The protein below binds the small molecule below.
Small molecule (SMILES): CC(=O)N[C@@H](CCCc1ccccc1)C(=O)N[C@H]1CCCNC(=O)CCNC(=O)[C@H](CO)NC(=O)[C@H](CC(C)C)NC(=O)[C@H](CC2=CN=C3CC=CC=C23)NC(=O)[C@H](CCC(=O)O)NC(=O)[C@H](Cc2ccccc2)NC(=O)[C@H](Cc2ccc(O)cc2)NC(=O)[C@H](CCC(=O)O)NC(=O)[C@H](CC(C)C)NC1=O

Sequence of chain 3.A:
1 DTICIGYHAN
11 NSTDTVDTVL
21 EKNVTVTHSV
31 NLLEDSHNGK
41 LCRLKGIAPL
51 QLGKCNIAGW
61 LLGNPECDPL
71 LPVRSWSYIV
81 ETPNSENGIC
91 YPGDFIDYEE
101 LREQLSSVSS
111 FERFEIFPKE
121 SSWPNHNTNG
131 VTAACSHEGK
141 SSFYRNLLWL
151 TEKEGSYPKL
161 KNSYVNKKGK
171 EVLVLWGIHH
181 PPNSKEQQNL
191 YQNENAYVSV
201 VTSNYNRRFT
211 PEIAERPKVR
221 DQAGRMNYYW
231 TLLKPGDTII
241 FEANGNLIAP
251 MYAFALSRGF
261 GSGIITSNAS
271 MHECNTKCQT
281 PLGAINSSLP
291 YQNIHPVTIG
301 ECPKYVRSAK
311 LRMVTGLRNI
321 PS

Binding-site contacts:
Ligand atom CE3 contacts residue GLN38 of chain 3.B at 3.7 Å.
Ligand atom CE2 contacts residue TRP21 of chain 3.B at 3.7 Å (hydrophobic).
Ligand atom CA contacts residue GLN42 of chain 3.B at 3.9 Å.
Ligand atom CD1 contacts residue THR49 of chain 3.B at 3.4 Å.
Ligand atom OH contacts residue THR315 of chain 3.A at 2.9 Å (h-bond).
Ligand atom CE2 contacts residue GLY20 of chain 3.B at 3.9 Å.
Ligand atom CE1 contacts residue ILE18 of chain 3.B at 3.9 Å (hydrophobic).
Ligand atom CG contacts residue HIS28 of chain 3.A at 3.8 Å.
Ligand atom C contacts residue GLN42 of chain 3.B at 3.6 Å.
Ligand atom CZ contacts residue TRP21 of chain 3.B at 3.9 Å (hydrophobic).
Ligand atom CZ contacts residue THR315 of chain 3.A at 3.8 Å.
Ligand atom CE1 contacts residue GLY20 of chain 3.B at 3.8 Å.
Ligand atom CE1 contacts residue VAL30 of chain 3.A at 3.5 Å (hydrophobic).
Ligand atom NE1 contacts residue ASP19 of chain 3.B at 2.8 Å (salt-bridge).
Ligand atom CD2 contacts residue HIS28 of chain 3.A at 3.6 Å.
Ligand atom OG contacts residue GLN42 of chain 3.B at 3.8 Å.
Ligand atom CD1 contacts residue ASP19 of chain 3.B at 3.7 Å.
Ligand atom CD1 contacts residue ASP19 of chain 3.B at 3.8 Å.
Ligand atom CA contacts residue GLN42 of chain 3.B at 3.5 Å.
Ligand atom CZ2 contacts residue GLN38 of chain 3.B at 3.9 Å.
Ligand atom CZ3 contacts residue GLN38 of chain 3.B at 3.7 Å.
Ligand atom CG contacts residue THR49 of chain 3.B at 3.6 Å.
Ligand atom CD2 contacts residue TRP21 of chain 3.B at 3.6 Å (hydrophobic).
Ligand atom CZ contacts residue HIS28 of chain 3.A at 3.9 Å.
Ligand atom CH2 contacts residue GLN38 of chain 3.B at 3.3 Å.
Ligand atom CB contacts residue ASP19 of chain 3.B at 3.8 Å.
Ligand atom CZ3 contacts residue GLN42 of chain 3.B at 3.8 Å.
Ligand atom N contacts residue GLN42 of chain 3.B at 2.9 Å (h-bond).
Ligand atom CB contacts residue ASN53 of chain 3.B at 3.4 Å.
Ligand atom CB contacts residue GLN42 of chain 3.B at 3.7 Å.
Ligand atom CE2 contacts residue ASP19 of chain 3.B at 3.6 Å.
Ligand atom CD2 contacts residue ILE56 of chain 3.B at 3.6 Å (hydrophobic).
Ligand atom CG contacts residue ASP19 of chain 3.B at 3.7 Å.
Ligand atom O contacts residue ASN53 of chain 3.B at 3.4 Å (h-bond).
Ligand atom O contacts residue THR49 of chain 3.B at 3.7 Å.
Ligand atom CZ contacts residue GLY20 of chain 3.B at 3.7 Å.
Ligand atom CZ2 contacts residue ASP19 of chain 3.B at 3.9 Å.
Ligand atom CE2 contacts residue HIS28 of chain 3.A at 3.6 Å.
Ligand atom N contacts residue ASN53 of chain 3.B at 3.4 Å (h-bond).
Ligand atom CE2 contacts residue THR315 of chain 3.A at 3.8 Å.

Sequence of chain 3.B:
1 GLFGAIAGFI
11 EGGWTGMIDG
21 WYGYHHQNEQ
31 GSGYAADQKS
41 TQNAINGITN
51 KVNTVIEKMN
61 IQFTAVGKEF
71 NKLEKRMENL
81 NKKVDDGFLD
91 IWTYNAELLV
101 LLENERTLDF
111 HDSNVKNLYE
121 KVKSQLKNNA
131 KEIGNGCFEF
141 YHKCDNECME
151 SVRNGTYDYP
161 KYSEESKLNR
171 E